This small molecule binds to this protein.
Small molecule (SMILES): CC(=O)N[C@@H]1[C@@H](O)[C@H](O)[C@@H](CO)O[C@H]1O

Binding-site contacts:
Ligand atom C7 contacts residue ASN154 of chain 6.C at 3.4 Å.
Ligand atom C8 contacts residue ASN154 of chain 6.C at 3.8 Å.
Ligand atom C2 contacts residue ASN154 of chain 6.C at 2.5 Å.
Ligand atom O5 contacts residue ASN154 of chain 6.C at 2.3 Å (h-bond).
Ligand atom C1 contacts residue ASN154 of chain 6.C at 1.4 Å.
Ligand atom O5 contacts residue SER157 of chain 6.C at 3.5 Å (h-bond).
Ligand atom C5 contacts residue SER157 of chain 6.C at 4.3 Å.
Ligand atom C6 contacts residue SER157 of chain 6.C at 4.1 Å.
Ligand atom C4 contacts residue ASN154 of chain 6.C at 4.2 Å.
Ligand atom C1 contacts residue SER157 of chain 6.C at 4.2 Å.
Ligand atom C5 contacts residue ASN154 of chain 6.C at 3.6 Å.
Ligand atom O6 contacts residue SER157 of chain 6.C at 4.4 Å.
Ligand atom N2 contacts residue ASN154 of chain 6.C at 3.1 Å (h-bond).
Ligand atom C5 contacts residue SER156 of chain 6.C at 4.4 Å.
Ligand atom C3 contacts residue ASN154 of chain 6.C at 3.9 Å.
Ligand atom C1 contacts residue SER156 of chain 6.C at 4.1 Å.
Ligand atom O5 contacts residue SER156 of chain 6.C at 4.3 Å.
Ligand atom O7 contacts residue ASN154 of chain 6.C at 3.8 Å.

Sequence of chain 6.C:
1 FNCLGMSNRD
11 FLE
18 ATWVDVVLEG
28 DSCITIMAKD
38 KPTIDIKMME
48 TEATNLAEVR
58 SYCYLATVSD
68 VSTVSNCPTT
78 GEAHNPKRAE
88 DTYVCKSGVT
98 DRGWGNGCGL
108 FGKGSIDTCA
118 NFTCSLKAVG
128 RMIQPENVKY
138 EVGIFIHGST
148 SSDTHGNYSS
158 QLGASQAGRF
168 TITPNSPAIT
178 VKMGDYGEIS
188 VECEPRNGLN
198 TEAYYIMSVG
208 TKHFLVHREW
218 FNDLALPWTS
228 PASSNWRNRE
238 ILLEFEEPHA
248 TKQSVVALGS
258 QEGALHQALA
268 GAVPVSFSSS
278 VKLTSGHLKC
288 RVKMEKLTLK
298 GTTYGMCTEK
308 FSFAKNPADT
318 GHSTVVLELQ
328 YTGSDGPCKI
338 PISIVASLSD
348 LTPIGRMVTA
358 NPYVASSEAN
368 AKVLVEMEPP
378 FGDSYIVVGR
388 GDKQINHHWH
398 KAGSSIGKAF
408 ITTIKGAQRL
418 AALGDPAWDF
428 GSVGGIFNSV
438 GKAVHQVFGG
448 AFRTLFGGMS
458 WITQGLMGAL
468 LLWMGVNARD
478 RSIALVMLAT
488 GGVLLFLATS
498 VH